Binding-site contacts:
Ligand atom C30 contacts residue HIS54 of chain 1.A at 3.5 Å.
Ligand atom N20 contacts residue SER3 of chain 1.A at 3.7 Å.
Ligand atom O24 contacts residue TRP55 of chain 1.A at 3.3 Å (h-bond).
Ligand atom C15 contacts residue ASP26 of chain 1.A at 3.5 Å.
Ligand atom C12 contacts residue GLY52 of chain 1.A at 3.8 Å.
Ligand atom C4 contacts residue GLY51 of chain 1.A at 3.7 Å.
Ligand atom O21 contacts residue GLY52 of chain 1.A at 3.1 Å.
Ligand atom CL1 contacts residue GLY47 of chain 1.A at 3.1 Å.
Ligand atom CL2 contacts residue GLU5 of chain 1.A at 3.6 Å.
Ligand atom C23 contacts residue SER3 of chain 1.A at 3.8 Å.
Ligand atom C30 contacts residue CYS122 of chain 1.A at 1.7 Å (hydrophobic).
Ligand atom CL1 contacts residue ASN44 of chain 1.A at 3.4 Å.
Ligand atom C28 contacts residue GLY51 of chain 1.A at 3.2 Å.
Ligand atom C26 contacts residue VAL53 of chain 1.A at 3.1 Å (hydrophobic).
Ligand atom C22 contacts residue TRP55 of chain 1.A at 3.8 Å (hydrophobic).
Ligand atom C29 contacts residue ARG48 of chain 1.A at 3.2 Å.
Ligand atom C29 contacts residue GLU5 of chain 1.A at 3.6 Å.
Ligand atom N20 contacts residue TRP55 of chain 1.A at 3.7 Å.
Ligand atom C4 contacts residue SER3 of chain 1.A at 3.7 Å.
Ligand atom N25 contacts residue CYS122 of chain 1.A at 3.0 Å (h-bond).
Ligand atom C23 contacts residue CYS122 of chain 1.A at 3.8 Å (hydrophobic).
Ligand atom O24 contacts residue SER3 of chain 1.A at 2.6 Å (h-bond).
Ligand atom C17 contacts residue GLU5 of chain 1.A at 3.1 Å.
Ligand atom C17 contacts residue ARG48 of chain 1.A at 3.6 Å.
Ligand atom N31 contacts residue CYS122 of chain 1.A at 2.6 Å (h-bond).
Ligand atom N31 contacts residue GLN115 of chain 1.A at 3.5 Å (h-bond).
Ligand atom CL2 contacts residue HIS25 of chain 1.A at 3.7 Å.
Ligand atom C3 contacts residue GLY51 of chain 1.A at 3.6 Å.
Ligand atom CL2 contacts residue THR24 of chain 1.A at 3.2 Å.
Ligand atom CL1 contacts residue ALA46 of chain 1.A at 3.8 Å.
Ligand atom O24 contacts residue GLY2 of chain 1.A at 3.2 Å.
Ligand atom N31 contacts residue HIS54 of chain 1.A at 3.5 Å (h-bond).
Ligand atom O21 contacts residue VAL53 of chain 1.A at 3.5 Å (h-bond).
Ligand atom CL1 contacts residue ASP26 of chain 1.A at 3.7 Å.
Ligand atom C23 contacts residue TRP55 of chain 1.A at 3.6 Å (hydrophobic).
Ligand atom O21 contacts residue ASN44 of chain 1.A at 3.1 Å (h-bond).
Ligand atom CL1 contacts residue ARG48 of chain 1.A at 3.7 Å.
Ligand atom C22 contacts residue VAL53 of chain 1.A at 3.3 Å (hydrophobic).
Ligand atom C26 contacts residue CYS122 of chain 1.A at 2.8 Å (hydrophobic).
Ligand atom O9 contacts residue GLU5 of chain 1.A at 3.5 Å (salt-bridge).

Sequence of chain 1.A:
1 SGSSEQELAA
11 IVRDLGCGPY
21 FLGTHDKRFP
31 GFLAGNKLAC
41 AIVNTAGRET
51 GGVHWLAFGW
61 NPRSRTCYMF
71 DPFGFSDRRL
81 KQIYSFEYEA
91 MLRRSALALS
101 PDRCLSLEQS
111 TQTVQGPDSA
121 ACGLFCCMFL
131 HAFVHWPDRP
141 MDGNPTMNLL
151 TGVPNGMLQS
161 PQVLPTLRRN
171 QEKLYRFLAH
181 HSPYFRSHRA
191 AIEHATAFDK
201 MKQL

A protein and the small-molecule ligand that binds it are described below.
Small molecule (SMILES): [H]/N=C\CNC(=O)CNC(=O)c1ccc(OC)c(C(=O)C(C)(C)c2cc(Cl)cc(Cl)c2)c1